This protein binds this small molecule.
Small molecule (SMILES): Cc1cc(N)nc(C[C@@H]2CNC[C@@H]2OCCNCC(F)(F)c2cccc(F)c2F)c1

Sequence of chain 1.A:
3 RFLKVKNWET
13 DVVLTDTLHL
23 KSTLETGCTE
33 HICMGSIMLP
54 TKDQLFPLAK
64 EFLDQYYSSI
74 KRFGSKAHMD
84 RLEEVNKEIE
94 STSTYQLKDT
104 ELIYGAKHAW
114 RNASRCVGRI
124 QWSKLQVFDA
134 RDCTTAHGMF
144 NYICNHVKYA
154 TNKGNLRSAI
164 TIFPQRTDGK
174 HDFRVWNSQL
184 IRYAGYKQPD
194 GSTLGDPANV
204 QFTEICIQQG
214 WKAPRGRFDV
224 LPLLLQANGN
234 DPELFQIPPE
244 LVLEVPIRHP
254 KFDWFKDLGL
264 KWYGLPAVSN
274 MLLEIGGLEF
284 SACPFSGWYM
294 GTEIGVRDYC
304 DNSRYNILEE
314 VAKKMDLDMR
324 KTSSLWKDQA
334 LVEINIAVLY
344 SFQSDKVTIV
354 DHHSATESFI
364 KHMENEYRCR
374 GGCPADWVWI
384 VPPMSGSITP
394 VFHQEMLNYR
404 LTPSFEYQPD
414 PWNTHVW

Sequence of chain 1.B:
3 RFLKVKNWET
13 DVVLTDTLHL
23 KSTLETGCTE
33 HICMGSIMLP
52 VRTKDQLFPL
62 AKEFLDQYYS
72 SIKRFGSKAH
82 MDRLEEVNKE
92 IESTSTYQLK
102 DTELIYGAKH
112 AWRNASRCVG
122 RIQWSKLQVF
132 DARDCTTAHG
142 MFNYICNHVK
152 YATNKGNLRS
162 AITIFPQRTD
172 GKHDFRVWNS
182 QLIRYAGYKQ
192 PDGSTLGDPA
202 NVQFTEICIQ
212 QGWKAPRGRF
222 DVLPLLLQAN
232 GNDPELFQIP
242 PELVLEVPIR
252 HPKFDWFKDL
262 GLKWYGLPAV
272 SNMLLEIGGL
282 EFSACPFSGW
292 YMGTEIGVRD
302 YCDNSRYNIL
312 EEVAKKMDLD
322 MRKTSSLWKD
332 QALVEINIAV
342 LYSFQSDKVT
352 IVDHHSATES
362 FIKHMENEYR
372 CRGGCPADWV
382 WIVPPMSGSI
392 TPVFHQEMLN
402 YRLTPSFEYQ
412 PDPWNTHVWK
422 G

Binding-site contacts:
Ligand atom N02 contacts residue HEM1 of chain 1.H at 2.8 Å (h-bond).
Ligand atom C07 contacts residue TRP10 of chain 1.A at 3.7 Å (hydrophobic).
Ligand atom N01 contacts residue HEM1 of chain 1.H at 2.6 Å (h-bond).
Ligand atom F16 contacts residue VAL271 of chain 1.B at 3.5 Å.
Ligand atom C10 contacts residue GLN182 of chain 1.B at 3.2 Å.
Ligand atom F23 contacts residue HEM1 of chain 1.H at 3.6 Å.
Ligand atom C14 contacts residue GLU296 of chain 1.B at 3.4 Å.
Ligand atom F23 contacts residue GLY290 of chain 1.B at 3.2 Å.
Ligand atom N12 contacts residue HEM1 of chain 1.H at 3.1 Å (h-bond).
Ligand atom C25 contacts residue TRP291 of chain 1.B at 3.2 Å (hydrophobic).
Ligand atom C5' contacts residue H4B1 of chain 1.I at 3.3 Å.
Ligand atom C13 contacts residue GLU296 of chain 1.B at 3.6 Å.
Ligand atom C14 contacts residue HEM1 of chain 1.H at 3.7 Å.
Ligand atom C5' contacts residue HEM1 of chain 1.H at 3.2 Å.
Ligand atom C02 contacts residue HEM1 of chain 1.H at 3.5 Å.
Ligand atom C5' contacts residue TRP382 of chain 1.B at 3.3 Å (hydrophobic).
Ligand atom C08 contacts residue HEM1 of chain 1.H at 3.2 Å.
Ligand atom C25 contacts residue GLU296 of chain 1.B at 3.1 Å.
Ligand atom C06 contacts residue HEM1 of chain 1.H at 3.3 Å.
Ligand atom C11 contacts residue GLN182 of chain 1.B at 3.0 Å.
Ligand atom N02 contacts residue ARG118 of chain 1.B at 3.4 Å (salt-bridge).
Ligand atom F22 contacts residue VAL271 of chain 1.B at 3.3 Å.
Ligand atom N1' contacts residue H4B1 of chain 1.I at 2.8 Å (h-bond).
Ligand atom N1' contacts residue HEM1 of chain 1.H at 2.8 Å (h-bond).
Ligand atom C24 contacts residue PRO269 of chain 1.B at 3.7 Å (hydrophobic).
Ligand atom C07 contacts residue MET40 of chain 1.B at 3.6 Å (hydrophobic).
Ligand atom F15 contacts residue GLU296 of chain 1.B at 2.7 Å.
Ligand atom C26 contacts residue GLU296 of chain 1.B at 2.6 Å.
Ligand atom C24 contacts residue HEM1 of chain 1.H at 3.3 Å.
Ligand atom C25 contacts residue HEM1 of chain 1.H at 3.5 Å.
Ligand atom O09 contacts residue HEM1 of chain 1.H at 3.3 Å (h-bond).
Ligand atom C2' contacts residue HEM1 of chain 1.H at 3.5 Å.
Ligand atom F22 contacts residue PHE288 of chain 1.B at 3.7 Å.
Ligand atom C03 contacts residue TYR410 of chain 1.B at 3.8 Å (hydrophobic).
Ligand atom C24 contacts residue TRP291 of chain 1.B at 3.3 Å (hydrophobic).
Ligand atom C21 contacts residue GLU296 of chain 1.B at 3.4 Å.
Ligand atom N01 contacts residue TRP382 of chain 1.B at 3.7 Å.
Ligand atom C23 contacts residue HEM1 of chain 1.H at 3.7 Å.
Ligand atom F15 contacts residue HEM1 of chain 1.H at 2.5 Å.
Ligand atom F23 contacts residue SER289 of chain 1.B at 3.7 Å.